Sequence of chain 1.B:
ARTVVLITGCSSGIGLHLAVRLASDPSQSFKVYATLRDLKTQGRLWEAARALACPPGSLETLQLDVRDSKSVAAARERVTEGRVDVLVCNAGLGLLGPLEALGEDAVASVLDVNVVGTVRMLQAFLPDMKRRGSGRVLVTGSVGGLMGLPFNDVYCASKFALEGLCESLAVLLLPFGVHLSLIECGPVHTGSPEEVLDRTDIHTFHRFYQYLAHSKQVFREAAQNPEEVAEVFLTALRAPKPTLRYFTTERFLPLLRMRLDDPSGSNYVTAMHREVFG

Binding-site contacts:
Ligand atom C8 contacts residue GLU283 of chain 1.B at 3.7 Å.
Ligand atom C14 contacts residue PHE260 of chain 1.B at 3.7 Å (hydrophobic).
Ligand atom C18 contacts residue PRO188 of chain 1.B at 4.3 Å (hydrophobic).
Ligand atom C6 contacts residue TYR219 of chain 1.B at 4.2 Å (hydrophobic).
Ligand atom C15 contacts residue PRO188 of chain 1.B at 4.1 Å (hydrophobic).
Ligand atom C20 contacts residue PHE227 of chain 1.B at 3.6 Å (hydrophobic).
Ligand atom C17 contacts residue LEU150 of chain 1.B at 4.3 Å (hydrophobic).
Ligand atom O1 contacts residue GLU283 of chain 1.B at 3.6 Å (salt-bridge).
Ligand atom C16 contacts residue PRO188 of chain 1.B at 4.2 Å (hydrophobic).
Ligand atom C15 contacts residue LEU150 of chain 1.B at 3.9 Å (hydrophobic).
Ligand atom C16 contacts residue LEU150 of chain 1.B at 3.9 Å (hydrophobic).
Ligand atom C12 contacts residue LEU150 of chain 1.B at 4.0 Å (hydrophobic).
Ligand atom C10 contacts residue PHE260 of chain 1.B at 4.3 Å (hydrophobic).
Ligand atom C21 contacts residue PRO188 of chain 1.B at 4.3 Å (hydrophobic).
Ligand atom C9 contacts residue MET280 of chain 1.B at 4.0 Å (hydrophobic).
Ligand atom C14 contacts residue VAL144 of chain 1.B at 3.9 Å (hydrophobic).
Ligand atom C19 contacts residue PHE227 of chain 1.B at 3.8 Å (hydrophobic).
Ligand atom C17 contacts residue PRO188 of chain 1.B at 4.0 Å (hydrophobic).
Ligand atom C7 contacts residue VAL226 of chain 1.B at 4.2 Å (hydrophobic).
Ligand atom O1 contacts residue HIS222 of chain 1.B at 3.0 Å.
Ligand atom O1 contacts residue VAL284 of chain 1.B at 3.6 Å.
Ligand atom C3 contacts residue TYR219 of chain 1.B at 3.8 Å (hydrophobic).
Ligand atom C4 contacts residue SER223 of chain 1.B at 4.2 Å.
Ligand atom C7 contacts residue VAL284 of chain 1.B at 4.0 Å (hydrophobic).
Ligand atom C6 contacts residue VAL284 of chain 1.B at 4.0 Å (hydrophobic).
Ligand atom C9 contacts residue MET148 of chain 1.B at 4.2 Å (hydrophobic).
Ligand atom O3 contacts residue TYR156 of chain 1.B at 3.3 Å (h-bond).
Ligand atom C8 contacts residue MET280 of chain 1.B at 3.9 Å (hydrophobic).
Ligand atom C17 contacts residue SER143 of chain 1.B at 3.9 Å.
Ligand atom O3 contacts residue SER143 of chain 1.B at 4.1 Å.
Ligand atom C21 contacts residue LEU150 of chain 1.B at 4.2 Å (hydrophobic).
Ligand atom C6 contacts residue LEU150 of chain 1.B at 4.0 Å (hydrophobic).
Ligand atom C3 contacts residue SER223 of chain 1.B at 4.0 Å.
Ligand atom C17 contacts residue GLY187 of chain 1.B at 4.1 Å.
Ligand atom C7 contacts residue HIS222 of chain 1.B at 4.1 Å.
Ligand atom O1 contacts residue VAL226 of chain 1.B at 3.8 Å.
Ligand atom C4 contacts residue TYR219 of chain 1.B at 4.3 Å (hydrophobic).
Ligand atom C15 contacts residue VAL144 of chain 1.B at 3.2 Å (hydrophobic).
Ligand atom C7 contacts residue GLU283 of chain 1.B at 4.1 Å.
Ligand atom C9 contacts residue PHE260 of chain 1.B at 3.9 Å (hydrophobic).

This small molecule binds to this protein.
Small molecule (SMILES): C[C@]12CC[C@@H]3c4ccc(O)cc4CC[C@H]3[C@@H]1CCC2=O